Binding-site contacts:
Ligand atom C6 contacts residue LYS181 of chain 52.N at 3.4 Å.
Ligand atom C8 contacts residue THR116 of chain 52.N at 4.3 Å.
Ligand atom O6 contacts residue LYS181 of chain 52.N at 3.4 Å (salt-bridge).
Ligand atom C4 contacts residue LYS181 of chain 52.N at 3.6 Å.
Ligand atom C5 contacts residue ASN259 of chain 52.O at 3.6 Å.
Ligand atom O4 contacts residue LYS181 of chain 52.N at 2.7 Å (salt-bridge).
Ligand atom O3 contacts residue LYS115 of chain 52.N at 3.6 Å (salt-bridge).
Ligand atom C1 contacts residue ASN259 of chain 52.O at 1.4 Å.
Ligand atom C4 contacts residue ASN259 of chain 52.O at 4.2 Å.
Ligand atom C8 contacts residue LEU257 of chain 52.O at 4.1 Å (hydrophobic).
Ligand atom O7 contacts residue ASN259 of chain 52.O at 3.2 Å (h-bond).
Ligand atom C7 contacts residue ASN259 of chain 52.O at 3.2 Å.
Ligand atom C3 contacts residue LYS115 of chain 52.N at 4.3 Å.
Ligand atom C8 contacts residue ALA258 of chain 52.O at 3.7 Å (hydrophobic).
Ligand atom N2 contacts residue THR116 of chain 52.N at 4.1 Å.
Ligand atom O5 contacts residue ASN259 of chain 52.O at 2.3 Å (h-bond).
Ligand atom C8 contacts residue ASN259 of chain 52.O at 4.2 Å.
Ligand atom C5 contacts residue LYS181 of chain 52.N at 3.4 Å.
Ligand atom N2 contacts residue ASN259 of chain 52.O at 2.8 Å (h-bond).
Ligand atom C2 contacts residue ASN259 of chain 52.O at 2.4 Å.
Ligand atom C3 contacts residue ASN259 of chain 52.O at 3.7 Å.
Ligand atom O4 contacts residue PHE118 of chain 52.N at 4.1 Å.

The protein below binds the small molecule below.
Small molecule (SMILES): CC(=O)N[C@@H]1[C@@H](O)[C@H](O)[C@@H](CO)O[C@H]1O

Sequence of chain 52.O:
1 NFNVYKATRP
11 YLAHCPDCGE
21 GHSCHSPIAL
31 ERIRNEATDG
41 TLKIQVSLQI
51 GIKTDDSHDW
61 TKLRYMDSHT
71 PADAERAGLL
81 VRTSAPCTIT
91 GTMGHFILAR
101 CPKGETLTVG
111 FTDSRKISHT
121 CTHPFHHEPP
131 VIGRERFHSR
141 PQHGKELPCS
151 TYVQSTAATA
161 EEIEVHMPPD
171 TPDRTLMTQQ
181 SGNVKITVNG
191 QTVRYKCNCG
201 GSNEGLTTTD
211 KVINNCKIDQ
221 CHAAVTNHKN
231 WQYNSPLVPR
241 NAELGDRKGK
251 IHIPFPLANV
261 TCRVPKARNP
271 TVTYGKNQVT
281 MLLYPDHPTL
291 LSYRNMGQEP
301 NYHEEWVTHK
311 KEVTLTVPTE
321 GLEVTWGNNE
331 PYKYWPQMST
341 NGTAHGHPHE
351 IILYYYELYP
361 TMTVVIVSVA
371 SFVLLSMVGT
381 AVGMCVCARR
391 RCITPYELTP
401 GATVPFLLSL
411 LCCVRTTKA

Sequence of chain 52.N:
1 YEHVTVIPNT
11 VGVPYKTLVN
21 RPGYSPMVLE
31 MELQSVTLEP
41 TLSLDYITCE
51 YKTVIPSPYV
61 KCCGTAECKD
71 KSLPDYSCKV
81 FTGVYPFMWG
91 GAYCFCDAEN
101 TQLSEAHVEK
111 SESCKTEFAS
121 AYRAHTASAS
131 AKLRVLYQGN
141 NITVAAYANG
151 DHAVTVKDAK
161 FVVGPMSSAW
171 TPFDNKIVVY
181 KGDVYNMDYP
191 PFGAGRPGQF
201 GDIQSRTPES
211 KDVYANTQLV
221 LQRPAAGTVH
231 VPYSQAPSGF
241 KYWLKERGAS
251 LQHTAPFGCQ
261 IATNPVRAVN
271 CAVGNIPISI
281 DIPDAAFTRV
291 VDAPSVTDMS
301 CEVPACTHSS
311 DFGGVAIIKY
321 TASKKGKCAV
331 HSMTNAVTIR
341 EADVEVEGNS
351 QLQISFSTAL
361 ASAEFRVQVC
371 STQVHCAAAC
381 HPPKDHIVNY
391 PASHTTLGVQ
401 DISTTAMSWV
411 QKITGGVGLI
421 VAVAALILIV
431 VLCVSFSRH